Binding-site contacts:
Ligand atom C1 contacts residue ASN165 of chain 1.A at 1.4 Å.
Ligand atom O6 contacts residue ILE468 of chain 1.B at 4.4 Å.
Ligand atom O7 contacts residue ASN165 of chain 1.A at 4.4 Å.
Ligand atom C2 contacts residue ASN165 of chain 1.A at 2.4 Å.
Ligand atom C4 contacts residue ASN165 of chain 1.A at 4.2 Å.
Ligand atom O7 contacts residue GLU132 of chain 1.A at 3.9 Å.
Ligand atom C5 contacts residue ASN165 of chain 1.A at 3.6 Å.
Ligand atom N2 contacts residue ASN165 of chain 1.A at 2.9 Å (h-bond).
Ligand atom C3 contacts residue ASN165 of chain 1.A at 3.8 Å.
Ligand atom C7 contacts residue ASN165 of chain 1.A at 3.9 Å.
Ligand atom C7 contacts residue GLU132 of chain 1.A at 4.3 Å.
Ligand atom O5 contacts residue ASN165 of chain 1.A at 2.3 Å (h-bond).

The small molecule below binds the protein below.
Small molecule (SMILES): CC(=O)N[C@@H]1[C@@H](O)[C@H](O)[C@@H](CO)O[C@H]1O

Sequence of chain 1.A:
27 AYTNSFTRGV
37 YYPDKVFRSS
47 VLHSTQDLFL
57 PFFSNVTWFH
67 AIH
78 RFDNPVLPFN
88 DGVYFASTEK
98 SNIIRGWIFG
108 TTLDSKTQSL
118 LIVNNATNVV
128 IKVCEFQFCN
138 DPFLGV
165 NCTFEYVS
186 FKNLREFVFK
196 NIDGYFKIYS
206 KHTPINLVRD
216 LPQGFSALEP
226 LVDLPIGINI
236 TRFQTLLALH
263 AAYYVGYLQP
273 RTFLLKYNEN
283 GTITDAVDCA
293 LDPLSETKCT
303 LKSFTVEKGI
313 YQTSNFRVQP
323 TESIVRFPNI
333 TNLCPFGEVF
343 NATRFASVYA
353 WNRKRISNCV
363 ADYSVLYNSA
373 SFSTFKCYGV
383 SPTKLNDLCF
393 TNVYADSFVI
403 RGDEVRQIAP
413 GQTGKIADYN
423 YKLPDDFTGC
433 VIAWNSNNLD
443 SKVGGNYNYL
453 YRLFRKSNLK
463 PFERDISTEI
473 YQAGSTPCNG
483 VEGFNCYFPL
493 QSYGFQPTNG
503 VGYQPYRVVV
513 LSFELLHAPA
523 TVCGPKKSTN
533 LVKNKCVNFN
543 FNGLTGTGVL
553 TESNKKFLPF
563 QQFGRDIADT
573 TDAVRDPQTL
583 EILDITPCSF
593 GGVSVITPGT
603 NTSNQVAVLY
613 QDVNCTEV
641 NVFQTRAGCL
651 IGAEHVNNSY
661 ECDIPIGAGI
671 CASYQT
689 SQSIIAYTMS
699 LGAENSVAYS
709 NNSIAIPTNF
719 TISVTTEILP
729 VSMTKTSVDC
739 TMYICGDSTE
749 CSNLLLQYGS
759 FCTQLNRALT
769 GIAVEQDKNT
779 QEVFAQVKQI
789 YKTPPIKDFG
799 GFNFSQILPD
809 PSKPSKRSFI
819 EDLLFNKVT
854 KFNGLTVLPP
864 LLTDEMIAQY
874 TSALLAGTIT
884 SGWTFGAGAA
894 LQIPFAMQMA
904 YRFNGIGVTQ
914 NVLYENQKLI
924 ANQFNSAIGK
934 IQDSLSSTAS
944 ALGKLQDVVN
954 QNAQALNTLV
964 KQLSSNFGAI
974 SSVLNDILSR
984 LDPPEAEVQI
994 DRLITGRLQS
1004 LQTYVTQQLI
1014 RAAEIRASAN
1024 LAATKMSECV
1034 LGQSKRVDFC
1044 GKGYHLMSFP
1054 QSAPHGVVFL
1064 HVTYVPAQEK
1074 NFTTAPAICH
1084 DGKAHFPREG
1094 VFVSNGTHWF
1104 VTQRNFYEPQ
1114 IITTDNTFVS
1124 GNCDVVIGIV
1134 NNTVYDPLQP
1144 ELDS

Sequence of chain 1.B:
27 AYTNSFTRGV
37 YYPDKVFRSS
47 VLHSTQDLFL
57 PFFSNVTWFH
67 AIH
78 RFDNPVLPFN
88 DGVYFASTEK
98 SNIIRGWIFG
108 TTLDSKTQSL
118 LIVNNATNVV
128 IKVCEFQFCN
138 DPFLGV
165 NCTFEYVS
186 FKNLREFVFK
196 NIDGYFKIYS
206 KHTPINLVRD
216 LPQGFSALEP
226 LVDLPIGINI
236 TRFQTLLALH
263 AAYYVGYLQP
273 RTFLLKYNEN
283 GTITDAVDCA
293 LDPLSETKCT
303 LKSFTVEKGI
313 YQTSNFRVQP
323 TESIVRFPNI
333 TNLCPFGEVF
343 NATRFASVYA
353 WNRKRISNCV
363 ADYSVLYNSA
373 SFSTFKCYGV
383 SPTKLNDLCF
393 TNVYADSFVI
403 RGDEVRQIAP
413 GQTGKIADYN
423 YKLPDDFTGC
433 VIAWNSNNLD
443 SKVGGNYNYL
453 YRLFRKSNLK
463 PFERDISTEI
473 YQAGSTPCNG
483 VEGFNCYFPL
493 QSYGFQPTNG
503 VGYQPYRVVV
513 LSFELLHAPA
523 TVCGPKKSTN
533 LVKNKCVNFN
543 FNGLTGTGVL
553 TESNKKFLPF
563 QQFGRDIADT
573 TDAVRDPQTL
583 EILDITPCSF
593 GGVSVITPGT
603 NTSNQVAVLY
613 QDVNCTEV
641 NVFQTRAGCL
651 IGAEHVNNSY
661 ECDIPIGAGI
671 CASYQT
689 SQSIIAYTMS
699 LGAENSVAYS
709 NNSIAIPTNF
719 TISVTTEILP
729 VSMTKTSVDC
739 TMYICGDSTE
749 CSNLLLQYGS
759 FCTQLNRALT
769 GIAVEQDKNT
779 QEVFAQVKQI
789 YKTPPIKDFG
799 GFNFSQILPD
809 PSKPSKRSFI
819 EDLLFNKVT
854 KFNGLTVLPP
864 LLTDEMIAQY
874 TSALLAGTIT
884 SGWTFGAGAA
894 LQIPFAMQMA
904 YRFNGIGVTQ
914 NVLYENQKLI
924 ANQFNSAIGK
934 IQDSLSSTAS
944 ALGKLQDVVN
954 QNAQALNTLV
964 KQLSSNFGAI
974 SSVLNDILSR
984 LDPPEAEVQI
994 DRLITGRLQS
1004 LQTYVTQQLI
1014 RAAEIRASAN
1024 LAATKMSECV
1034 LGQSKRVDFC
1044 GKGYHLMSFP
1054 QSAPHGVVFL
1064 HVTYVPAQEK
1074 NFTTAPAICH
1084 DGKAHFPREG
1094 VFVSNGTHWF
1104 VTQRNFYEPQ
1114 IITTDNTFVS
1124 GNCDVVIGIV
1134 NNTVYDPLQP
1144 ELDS